Binding-site contacts:
Ligand atom CAD contacts residue ILE64 of chain 1.A at 4.1 Å (hydrophobic).
Ligand atom CAL contacts residue PRO1 of chain 1.A at 3.6 Å (hydrophobic).
Ligand atom OAU contacts residue SER62 of chain 1.A at 4.2 Å.
Ligand atom CAK contacts residue ILE64 of chain 1.A at 4.0 Å (hydrophobic).
Ligand atom OAR contacts residue LYS109 of chain 1.A at 2.9 Å (salt-bridge).
Ligand atom OAU contacts residue PRO1 of chain 1.A at 2.8 Å (h-bond).
Ligand atom CAA contacts residue LYS109 of chain 1.A at 4.3 Å.
Ligand atom OAH contacts residue MET114 of chain 1.A at 4.0 Å.
Ligand atom OAT contacts residue SER63 of chain 1.A at 3.3 Å (h-bond).
Ligand atom CAS contacts residue LYS32 of chain 1.A at 4.2 Å.
Ligand atom CAA contacts residue ILE107 of chain 1.A at 4.2 Å (hydrophobic).
Ligand atom OAR contacts residue LEU96 of chain 2.A at 4.1 Å.
Ligand atom CAF contacts residue MET114 of chain 1.A at 3.6 Å (hydrophobic).
Ligand atom OAQ contacts residue LYS109 of chain 1.A at 3.2 Å (salt-bridge).
Ligand atom CAB contacts residue ILE107 of chain 1.A at 3.8 Å (hydrophobic).
Ligand atom CAB contacts residue LYS109 of chain 1.A at 4.2 Å.
Ligand atom OAU contacts residue ILE64 of chain 1.A at 3.8 Å.
Ligand atom CAS contacts residue ILE64 of chain 1.A at 3.6 Å (hydrophobic).
Ligand atom OAQ contacts residue ARG36 of chain 1.A at 2.6 Å (salt-bridge).
Ligand atom OAH contacts residue SER104 of chain 1.A at 3.7 Å.
Ligand atom OAU contacts residue SER63 of chain 1.A at 2.6 Å (h-bond).
Ligand atom CAS contacts residue SER63 of chain 1.A at 3.4 Å.
Ligand atom CAC contacts residue ARG36 of chain 1.A at 3.9 Å.
Ligand atom CAS contacts residue PRO1 of chain 1.A at 3.6 Å (hydrophobic).
Ligand atom CAC contacts residue ILE107 of chain 1.A at 4.1 Å (hydrophobic).
Ligand atom CAK contacts residue ILE107 of chain 1.A at 4.0 Å (hydrophobic).
Ligand atom CAN contacts residue ARG36 of chain 1.A at 3.3 Å.
Ligand atom NAM contacts residue PRO1 of chain 1.A at 2.7 Å (h-bond).
Ligand atom CAP contacts residue ARG36 of chain 1.A at 3.8 Å.
Ligand atom CAO contacts residue ARG36 of chain 1.A at 3.9 Å.
Ligand atom CAP contacts residue LYS109 of chain 1.A at 3.5 Å.
Ligand atom NAM contacts residue PHE2 of chain 1.A at 4.2 Å.
Ligand atom NAM contacts residue ARG36 of chain 1.A at 3.5 Å (salt-bridge).
Ligand atom CAJ contacts residue ARG36 of chain 1.A at 4.2 Å.
Ligand atom OAT contacts residue LYS32 of chain 1.A at 3.3 Å (salt-bridge).
Ligand atom OAU contacts residue LYS32 of chain 1.A at 4.2 Å.
Ligand atom CAN contacts residue PRO1 of chain 1.A at 3.6 Å (hydrophobic).
Ligand atom CAJ contacts residue ILE107 of chain 1.A at 4.1 Å (hydrophobic).
Ligand atom OAT contacts residue ILE64 of chain 1.A at 3.0 Å (h-bond).
Ligand atom CAD contacts residue ARG36 of chain 1.A at 3.9 Å.

Sequence of chain 1.A:
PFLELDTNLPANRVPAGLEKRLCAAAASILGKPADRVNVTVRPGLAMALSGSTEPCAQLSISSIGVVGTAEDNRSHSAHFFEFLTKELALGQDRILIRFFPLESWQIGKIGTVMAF

Sequence of chain 2.A:
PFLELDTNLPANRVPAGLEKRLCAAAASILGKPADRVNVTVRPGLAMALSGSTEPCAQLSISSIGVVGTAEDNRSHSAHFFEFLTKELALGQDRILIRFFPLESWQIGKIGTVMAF

This protein binds this small molecule.
Small molecule (SMILES): O=C(O)c1cccc(-c2cc(C(=O)O)ncc2C(=O)O)c1